Sequence of chain 1.B:
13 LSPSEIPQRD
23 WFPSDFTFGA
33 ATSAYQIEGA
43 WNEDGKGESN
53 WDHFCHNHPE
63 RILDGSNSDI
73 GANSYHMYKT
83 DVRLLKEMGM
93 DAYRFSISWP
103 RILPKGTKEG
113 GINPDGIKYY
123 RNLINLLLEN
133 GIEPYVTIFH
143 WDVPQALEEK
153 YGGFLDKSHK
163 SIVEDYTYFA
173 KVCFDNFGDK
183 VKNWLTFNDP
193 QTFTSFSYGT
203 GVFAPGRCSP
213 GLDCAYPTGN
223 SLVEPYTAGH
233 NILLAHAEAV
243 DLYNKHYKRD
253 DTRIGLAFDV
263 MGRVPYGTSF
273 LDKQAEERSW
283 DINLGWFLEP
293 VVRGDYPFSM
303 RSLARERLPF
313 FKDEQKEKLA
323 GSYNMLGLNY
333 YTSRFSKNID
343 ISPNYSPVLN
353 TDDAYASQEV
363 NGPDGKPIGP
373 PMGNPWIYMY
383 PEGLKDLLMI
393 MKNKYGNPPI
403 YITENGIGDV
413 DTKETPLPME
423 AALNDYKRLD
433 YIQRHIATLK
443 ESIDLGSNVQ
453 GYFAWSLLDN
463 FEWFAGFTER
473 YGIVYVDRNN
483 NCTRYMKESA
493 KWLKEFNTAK

Binding-site contacts:
Ligand atom C7B contacts residue PHE466 of chain 1.B at 3.7 Å (hydrophobic).
Ligand atom C8B contacts residue PHE205 of chain 1.B at 4.2 Å (hydrophobic).
Ligand atom OHB contacts residue THR194 of chain 1.B at 4.0 Å.
Ligand atom O3B contacts residue BGC1 of chain 1.E at 3.4 Å (h-bond).
Ligand atom O1B contacts residue TRP143 of chain 1.B at 3.7 Å.
Ligand atom C6B contacts residue TRP378 of chain 1.B at 3.9 Å (hydrophobic).
Ligand atom C1B contacts residue THR194 of chain 1.B at 3.9 Å.
Ligand atom C4B contacts residue PHE198 of chain 1.B at 3.6 Å (hydrophobic).
Ligand atom C1B contacts residue PHE198 of chain 1.B at 4.0 Å (hydrophobic).
Ligand atom N3B contacts residue THR194 of chain 1.B at 3.3 Å (h-bond).
Ligand atom C2B contacts residue TRP143 of chain 1.B at 4.1 Å (hydrophobic).
Ligand atom C3B contacts residue THR194 of chain 1.B at 2.9 Å.
Ligand atom C8B contacts residue PHE466 of chain 1.B at 4.3 Å (hydrophobic).
Ligand atom O3B contacts residue THR194 of chain 1.B at 2.3 Å (h-bond).
Ligand atom C2B contacts residue BGC1 of chain 1.E at 1.2 Å.
Ligand atom C6B contacts residue PHE466 of chain 1.B at 4.2 Å (hydrophobic).
Ligand atom O1B contacts residue BGC1 of chain 1.E at 2.0 Å (h-bond).
Ligand atom C2B contacts residue THR194 of chain 1.B at 3.9 Å.
Ligand atom O3B contacts residue ASP191 of chain 1.B at 4.1 Å.
Ligand atom C9B contacts residue PHE466 of chain 1.B at 3.8 Å (hydrophobic).
Ligand atom C4B contacts residue BGC1 of chain 1.E at 3.8 Å.
Ligand atom C1B contacts residue BGC1 of chain 1.E at 3.1 Å.
Ligand atom O1B contacts residue PHE205 of chain 1.B at 4.1 Å.
Ligand atom OHB contacts residue MET263 of chain 1.B at 4.0 Å.
Ligand atom O7B contacts residue TRP378 of chain 1.B at 4.1 Å.
Ligand atom C5B contacts residue PHE198 of chain 1.B at 3.5 Å (hydrophobic).
Ligand atom C7B contacts residue PHE198 of chain 1.B at 4.0 Å (hydrophobic).
Ligand atom O1B contacts residue THR194 of chain 1.B at 3.5 Å.
Ligand atom C6B contacts residue PHE198 of chain 1.B at 3.6 Å (hydrophobic).
Ligand atom C3B contacts residue BGC1 of chain 1.E at 2.6 Å.
Ligand atom C8B contacts residue PHE198 of chain 1.B at 4.2 Å (hydrophobic).
Ligand atom O3B contacts residue ASP261 of chain 1.B at 3.1 Å.
Ligand atom N3B contacts residue BGC1 of chain 1.E at 3.8 Å.
Ligand atom C8B contacts residue BGC1 of chain 1.E at 4.0 Å.
Ligand atom C7B contacts residue TRP378 of chain 1.B at 4.1 Å (hydrophobic).
Ligand atom C9B contacts residue TRP378 of chain 1.B at 4.0 Å (hydrophobic).
Ligand atom O7B contacts residue PHE466 of chain 1.B at 2.7 Å.
Ligand atom C4B contacts residue THR194 of chain 1.B at 3.8 Å.
Ligand atom C5B contacts residue TRP378 of chain 1.B at 4.1 Å (hydrophobic).
Ligand atom OHB contacts residue TRP378 of chain 1.B at 3.9 Å.

A protein and the small-molecule ligand that binds it are described below.
Small molecule (SMILES): COc1ccc2c(c1)O[C@@H](O)C(=O)N2O